Binding-site contacts:
Ligand atom O2 contacts residue ARG301 of chain 1.A at 3.1 Å (salt-bridge).
Ligand atom O6 contacts residue GLU154 of chain 1.A at 2.8 Å (salt-bridge).
Ligand atom C3 contacts residue GLN40 of chain 1.A at 3.4 Å.
Ligand atom O2 contacts residue GLN264 of chain 1.A at 3.1 Å (h-bond).
Ligand atom C6 contacts residue GLN40 of chain 1.A at 3.6 Å.
Ligand atom O4 contacts residue GLN40 of chain 1.A at 3.4 Å (h-bond).
Ligand atom C2 contacts residue TRP231 of chain 1.A at 3.7 Å (hydrophobic).
Ligand atom C1 contacts residue TRP341 of chain 1.A at 3.7 Å (hydrophobic).
Ligand atom O2 contacts residue TRP65 of chain 1.A at 3.5 Å (h-bond).
Ligand atom O2 contacts residue ASP64 of chain 1.A at 2.7 Å (salt-bridge).
Ligand atom O2 contacts residue ALA62 of chain 1.A at 3.4 Å.
Ligand atom O2 contacts residue TRP231 of chain 1.A at 3.6 Å.
Ligand atom O2 contacts residue LYS43 of chain 1.A at 3.6 Å.
Ligand atom O6 contacts residue TYR157 of chain 1.A at 3.5 Å.
Ligand atom O6 contacts residue TYR211 of chain 1.A at 3.6 Å.
Ligand atom C2 contacts residue ASP64 of chain 1.A at 3.5 Å.
Ligand atom C2 contacts residue GLU109 of chain 1.A at 3.6 Å.
Ligand atom O1 contacts residue PHE39 of chain 1.A at 3.2 Å.
Ligand atom C5 contacts residue GLN40 of chain 1.A at 3.2 Å.
Ligand atom O5 contacts residue TRP341 of chain 1.A at 3.5 Å.
Ligand atom O2 contacts residue SER10 of chain 1.A at 2.7 Å (h-bond).
Ligand atom O6 contacts residue GLN40 of chain 1.A at 3.5 Å (h-bond).
Ligand atom O3 contacts residue ASP64 of chain 1.A at 2.8 Å (salt-bridge).
Ligand atom O4 contacts residue PHE39 of chain 1.A at 3.5 Å.
Ligand atom C6 contacts residue TRP341 of chain 1.A at 3.7 Å (hydrophobic).
Ligand atom C6 contacts residue GLU154 of chain 1.A at 3.6 Å.
Ligand atom O5 contacts residue TYR157 of chain 1.A at 3.1 Å (h-bond).
Ligand atom O3 contacts residue ARG301 of chain 1.A at 2.9 Å (salt-bridge).
Ligand atom O2 contacts residue GLU109 of chain 1.A at 2.6 Å (salt-bridge).
Ligand atom C3 contacts residue PHE39 of chain 1.A at 3.6 Å (hydrophobic).
Ligand atom O1 contacts residue SER10 of chain 1.A at 3.2 Å.
Ligand atom C2 contacts residue ARG301 of chain 1.A at 3.8 Å.
Ligand atom O3 contacts residue TRP65 of chain 1.A at 2.9 Å (h-bond).
Ligand atom C6 contacts residue TYR157 of chain 1.A at 3.7 Å (hydrophobic).
Ligand atom C1 contacts residue TYR156 of chain 1.A at 3.7 Å (hydrophobic).
Ligand atom C3 contacts residue ASP64 of chain 1.A at 3.7 Å.
Ligand atom O3 contacts residue GLN264 of chain 1.A at 3.5 Å (h-bond).
Ligand atom C1 contacts residue TRP231 of chain 1.A at 3.5 Å (hydrophobic).
Ligand atom O2 contacts residue LYS12 of chain 1.A at 3.5 Å.
Ligand atom O3 contacts residue GLN40 of chain 1.A at 2.9 Å (h-bond).

The protein below binds the small molecule below.
Small molecule (SMILES): OC[C@H]1O[C@H](O[C@H]2[C@H](O)[C@@H](O)[C@@H](O[C@H]3[C@H](O)[C@@H](O)[C@@H](O[C@H]4[C@H](O)[C@@H](O)[C@@H](O)O[C@@H]4CO)O[C@@H]3CO)O[C@@H]2CO)[C@H](O)[C@@H](O)[C@@H]1O

Sequence of chain 1.A:
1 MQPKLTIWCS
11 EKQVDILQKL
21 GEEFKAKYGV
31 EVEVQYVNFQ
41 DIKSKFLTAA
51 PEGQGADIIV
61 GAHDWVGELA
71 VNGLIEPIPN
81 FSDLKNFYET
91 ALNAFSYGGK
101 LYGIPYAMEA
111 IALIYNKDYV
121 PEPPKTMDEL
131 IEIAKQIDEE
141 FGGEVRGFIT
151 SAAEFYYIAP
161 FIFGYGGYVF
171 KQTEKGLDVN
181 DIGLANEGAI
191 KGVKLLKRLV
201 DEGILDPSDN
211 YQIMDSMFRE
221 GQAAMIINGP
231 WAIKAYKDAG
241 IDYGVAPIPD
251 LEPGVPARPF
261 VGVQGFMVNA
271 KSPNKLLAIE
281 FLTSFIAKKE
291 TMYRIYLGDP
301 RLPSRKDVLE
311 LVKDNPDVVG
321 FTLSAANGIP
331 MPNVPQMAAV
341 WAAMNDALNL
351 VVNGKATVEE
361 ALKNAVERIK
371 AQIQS